Binding-site contacts:
Ligand atom C18 contacts residue ALA52 of chain 1.B at 3.5 Å (hydrophobic).
Ligand atom N10 contacts residue GLU71 of chain 1.B at 2.8 Å (salt-bridge).
Ligand atom C2 contacts residue THR102 of chain 1.B at 3.8 Å.
Ligand atom N19 contacts residue PHE104 of chain 1.B at 3.7 Å.
Ligand atom C18 contacts residue LEU171 of chain 1.B at 3.5 Å (hydrophobic).
Ligand atom O9 contacts residue ASP182 of chain 1.B at 2.9 Å (salt-bridge).
Ligand atom N19 contacts residue CYS105 of chain 1.B at 3.0 Å (h-bond).
Ligand atom C11 contacts residue GLU71 of chain 1.B at 3.3 Å.
Ligand atom C8 contacts residue ASP182 of chain 1.B at 3.5 Å.
Ligand atom C22 contacts residue VAL34 of chain 1.B at 3.9 Å (hydrophobic).
Ligand atom C18 contacts residue GLU103 of chain 1.B at 3.2 Å.
Ligand atom C14 contacts residue ALA52 of chain 1.B at 3.5 Å (hydrophobic).
Ligand atom N16 contacts residue THR102 of chain 1.B at 3.3 Å (h-bond).
Ligand atom C6 contacts residue LYS54 of chain 1.B at 3.9 Å.
Ligand atom C22 contacts residue LEU171 of chain 1.B at 3.9 Å (hydrophobic).
Ligand atom N16 contacts residue ALA52 of chain 1.B at 3.6 Å.
Ligand atom C25 contacts residue ILE78 of chain 1.B at 3.8 Å (hydrophobic).
Ligand atom N27 contacts residue PHE104 of chain 1.B at 3.7 Å.
Ligand atom N10 contacts residue ASP182 of chain 1.B at 3.8 Å.
Ligand atom C18 contacts residue CYS105 of chain 1.B at 3.9 Å (hydrophobic).
Ligand atom C17 contacts residue LEU171 of chain 1.B at 3.6 Å (hydrophobic).
Ligand atom O9 contacts residue CYS181 of chain 1.B at 3.4 Å.
Ligand atom C11 contacts residue ASP182 of chain 1.B at 3.9 Å.
Ligand atom C6 contacts residue THR102 of chain 1.B at 3.5 Å.
Ligand atom C20 contacts residue CYS105 of chain 1.B at 3.7 Å (hydrophobic).
Ligand atom C14 contacts residue LYS54 of chain 1.B at 3.7 Å.
Ligand atom C8 contacts residue GLU71 of chain 1.B at 3.8 Å.
Ligand atom C14 contacts residue VAL100 of chain 1.B at 3.9 Å (hydrophobic).
Ligand atom O15 contacts residue PHE183 of chain 1.B at 3.6 Å.
Ligand atom N19 contacts residue LEU171 of chain 1.B at 3.8 Å.
Ligand atom C5 contacts residue GLU71 of chain 1.B at 3.7 Å.
Ligand atom C5 contacts residue THR102 of chain 1.B at 3.9 Å.
Ligand atom C17 contacts residue ALA52 of chain 1.B at 3.5 Å (hydrophobic).
Ligand atom C7 contacts residue THR102 of chain 1.B at 3.5 Å.
Ligand atom O15 contacts residue VAL34 of chain 1.B at 3.4 Å.
Ligand atom N27 contacts residue CYS105 of chain 1.B at 2.8 Å (h-bond).
Ligand atom C25 contacts residue LEU155 of chain 1.B at 3.8 Å (hydrophobic).
Ligand atom O9 contacts residue VAL85 of chain 1.B at 3.8 Å.
Ligand atom C14 contacts residue THR102 of chain 1.B at 3.3 Å.
Ligand atom N19 contacts residue GLU103 of chain 1.B at 3.8 Å.

This protein binds this small molecule.
Small molecule (SMILES): Cc1ccc(C(=O)NCCC2CCCC2)cc1C(=O)Nc1ccc(N)nc1

Sequence of chain 1.B:
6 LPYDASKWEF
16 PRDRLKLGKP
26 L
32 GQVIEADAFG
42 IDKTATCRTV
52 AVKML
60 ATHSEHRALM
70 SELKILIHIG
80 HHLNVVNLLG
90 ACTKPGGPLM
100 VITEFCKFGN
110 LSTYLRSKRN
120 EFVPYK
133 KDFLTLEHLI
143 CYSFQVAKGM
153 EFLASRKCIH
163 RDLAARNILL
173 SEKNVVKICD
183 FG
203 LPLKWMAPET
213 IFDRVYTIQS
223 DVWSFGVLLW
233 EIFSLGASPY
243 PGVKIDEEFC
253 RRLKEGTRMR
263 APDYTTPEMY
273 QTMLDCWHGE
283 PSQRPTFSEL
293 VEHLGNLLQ